Binding-site contacts:
Ligand atom C6 contacts residue GLU40 of chain 1.J at 3.5 Å.
Ligand atom O contacts residue TYR74 of chain 1.J at 3.4 Å.
Ligand atom CE2 contacts residue LEU62 of chain 1.K at 3.6 Å (hydrophobic).
Ligand atom CE contacts residue GLU40 of chain 1.J at 3.3 Å.
Ligand atom C contacts residue PHE96 of chain 1.K at 3.5 Å (hydrophobic).
Ligand atom O contacts residue ARG206 of chain 1.J at 3.4 Å.
Ligand atom CA contacts residue PHE96 of chain 1.K at 3.6 Å (hydrophobic).
Ligand atom CB contacts residue PHE96 of chain 1.K at 3.7 Å (hydrophobic).
Ligand atom CM contacts residue LEU203 of chain 1.J at 3.7 Å (hydrophobic).
Ligand atom CZ contacts residue THR93 of chain 1.K at 3.4 Å.
Ligand atom CD2 contacts residue TYR76 of chain 1.J at 3.6 Å (hydrophobic).
Ligand atom C8 contacts residue ARG36 of chain 1.J at 3.5 Å.
Ligand atom N contacts residue ARG206 of chain 1.J at 3.7 Å.
Ligand atom N contacts residue TYR74 of chain 1.J at 3.4 Å.
Ligand atom C1 contacts residue TYR76 of chain 1.J at 3.2 Å (hydrophobic).
Ligand atom CE2 contacts residue TYR76 of chain 1.J at 3.8 Å (hydrophobic).
Ligand atom C2 contacts residue LEU62 of chain 1.K at 3.6 Å (hydrophobic).
Ligand atom CB contacts residue TYR74 of chain 1.J at 3.5 Å (hydrophobic).
Ligand atom CE1 contacts residue THR93 of chain 1.K at 3.5 Å.
Ligand atom CA contacts residue TYR74 of chain 1.J at 3.1 Å (hydrophobic).
Ligand atom CB contacts residue ARG206 of chain 1.J at 3.6 Å.
Ligand atom CA contacts residue TYR74 of chain 1.J at 3.5 Å (hydrophobic).
Ligand atom CD1 contacts residue PHE96 of chain 1.K at 3.5 Å (hydrophobic).
Ligand atom N contacts residue TYR76 of chain 1.J at 2.7 Å (h-bond).
Ligand atom C7 contacts residue GLU40 of chain 1.J at 3.6 Å.
Ligand atom CB contacts residue ILE104 of chain 1.J at 3.1 Å (hydrophobic).
Ligand atom CB contacts residue ARG206 of chain 1.J at 3.6 Å.
Ligand atom C8 contacts residue GLU40 of chain 1.J at 3.5 Å.
Ligand atom CM contacts residue ARG206 of chain 1.J at 3.3 Å.
Ligand atom O11 contacts residue LEU62 of chain 1.K at 3.5 Å.
Ligand atom C contacts residue ARG206 of chain 1.J at 3.6 Å.
Ligand atom O contacts residue TYR76 of chain 1.J at 2.7 Å (h-bond).
Ligand atom N contacts residue PHE96 of chain 1.K at 3.6 Å.
Ligand atom C contacts residue TYR74 of chain 1.J at 3.1 Å (hydrophobic).
Ligand atom C contacts residue TYR76 of chain 1.J at 3.8 Å (hydrophobic).
Ligand atom C2 contacts residue TYR76 of chain 1.J at 3.5 Å (hydrophobic).
Ligand atom C5 contacts residue ALA66 of chain 1.K at 3.7 Å (hydrophobic).
Ligand atom CD contacts residue TYR76 of chain 1.J at 3.5 Å (hydrophobic).
Ligand atom C1 contacts residue LEU62 of chain 1.K at 3.7 Å (hydrophobic).
Ligand atom O contacts residue ILE104 of chain 1.J at 3.7 Å.

Sequence of chain 1.J:
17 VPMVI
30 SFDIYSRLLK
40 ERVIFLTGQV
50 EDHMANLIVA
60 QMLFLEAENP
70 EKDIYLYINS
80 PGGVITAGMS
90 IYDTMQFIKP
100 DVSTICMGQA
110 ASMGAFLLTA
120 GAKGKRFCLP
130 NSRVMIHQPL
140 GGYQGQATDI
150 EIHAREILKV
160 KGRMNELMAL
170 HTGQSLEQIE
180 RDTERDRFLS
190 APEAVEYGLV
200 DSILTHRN

A small-molecule ligand and the protein it binds are described below.
Small molecule (SMILES): C/C=C/C=C/C=C/C(=O)N[C@@H](Cc1ccccc1)C(=O)N[C@H]1COC(=O)[C@@H]2C[C@@H](C)CN2C(=O)[C@H](C)NC(=O)[C@H](C)N(C)C(=O)[C@@H]2CCCN2C1=O

Sequence of chain 1.K:
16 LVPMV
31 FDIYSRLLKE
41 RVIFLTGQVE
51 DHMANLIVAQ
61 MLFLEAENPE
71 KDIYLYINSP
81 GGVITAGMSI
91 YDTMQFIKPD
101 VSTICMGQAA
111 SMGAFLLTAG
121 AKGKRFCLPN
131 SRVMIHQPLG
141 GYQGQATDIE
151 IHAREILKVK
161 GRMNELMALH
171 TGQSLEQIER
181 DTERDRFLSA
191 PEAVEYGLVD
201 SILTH